This protein binds this small molecule.
Small molecule (SMILES): CO[C@@H]1[C@H](OP(=O)(O)OC[C@H]2O[C@H](n3ccc(=O)[nH]c3=O)[C@H](O)[C@@H]2O)[C@@H](COP(=O)(O)OP(=O)(O)OP(=O)(O)OC[C@H]2O[C@@H](N3CN(C)c4c3nc(N)[nH]c4=O)[C@H](O)[C@@H]2O)O[C@H]1N1CNc2c(N)ncnc21

Binding-site contacts:
Ligand atom C2 contacts residue TYR154 of chain 1.B at 3.5 Å (hydrophobic).
Ligand atom P4 contacts residue LYS99 of chain 1.B at 3.7 Å.
Ligand atom O13 contacts residue ARG70 of chain 1.B at 3.3 Å (salt-bridge).
Ligand atom O10 contacts residue MG1 of chain 1.U at 2.4 Å.
Ligand atom N4 contacts residue TYR248 of chain 1.B at 3.8 Å.
Ligand atom P2 contacts residue MG1 of chain 1.U at 3.7 Å.
Ligand atom C31 contacts residue GLU54 of chain 1.C at 3.5 Å.
Ligand atom O2 contacts residue ARG41 of chain 1.B at 3.2 Å (salt-bridge).
Ligand atom C7 contacts residue TYR248 of chain 1.B at 3.8 Å (hydrophobic).
Ligand atom O19 contacts residue LYS99 of chain 1.B at 3.7 Å.
Ligand atom O1 contacts residue ALA40 of chain 1.B at 3.7 Å.
Ligand atom C4 contacts residue ARG41 of chain 1.B at 3.6 Å.
Ligand atom O9 contacts residue ASN35 of chain 1.B at 3.4 Å (h-bond).
Ligand atom C11 contacts residue SAH1 of chain 1.S at 3.6 Å.
Ligand atom O23 contacts residue ARG289 of chain 1.C at 2.6 Å (salt-bridge).
Ligand atom O7 contacts residue MG1 of chain 1.U at 2.5 Å.
Ligand atom O9 contacts residue ARG41 of chain 1.B at 3.3 Å.
Ligand atom N1 contacts residue TYR248 of chain 1.B at 3.8 Å.
Ligand atom C26 contacts residue ARG289 of chain 1.C at 3.7 Å.
Ligand atom N2 contacts residue GLU250 of chain 1.B at 2.8 Å (salt-bridge).
Ligand atom N3 contacts residue TYR248 of chain 1.B at 3.8 Å.
Ligand atom N2 contacts residue TYR154 of chain 1.B at 3.8 Å.
Ligand atom C2 contacts residue GLU250 of chain 1.B at 3.4 Å.
Ligand atom O6 contacts residue TYR248 of chain 1.B at 3.4 Å (h-bond).
Ligand atom N7 contacts residue ASN35 of chain 1.B at 3.7 Å.
Ligand atom C5 contacts residue TYR248 of chain 1.B at 3.6 Å (hydrophobic).
Ligand atom N1 contacts residue TYR154 of chain 1.B at 3.4 Å.
Ligand atom P1 contacts residue MG1 of chain 1.U at 3.7 Å.
Ligand atom O18 contacts residue LYS99 of chain 1.B at 3.0 Å (salt-bridge).
Ligand atom N8 contacts residue VAL279 of chain 1.C at 3.5 Å (h-bond).
Ligand atom P2 contacts residue ARG41 of chain 1.B at 3.7 Å.
Ligand atom O11 contacts residue ARG41 of chain 1.B at 3.7 Å.
Ligand atom O8 contacts residue ARG41 of chain 1.B at 3.2 Å (salt-bridge).
Ligand atom N12 contacts residue ARG289 of chain 1.C at 3.6 Å (salt-bridge).
Ligand atom C23 contacts residue LYS99 of chain 1.B at 3.6 Å.
Ligand atom O7 contacts residue THR246 of chain 1.B at 3.8 Å.
Ligand atom N1 contacts residue GLU250 of chain 1.B at 3.1 Å (salt-bridge).
Ligand atom O4 contacts residue TYR248 of chain 1.B at 3.7 Å.
Ligand atom C2 contacts residue TYR248 of chain 1.B at 3.8 Å (hydrophobic).
Ligand atom O1 contacts residue TYR285 of chain 1.B at 3.0 Å (h-bond).

Sequence of chain 1.C:
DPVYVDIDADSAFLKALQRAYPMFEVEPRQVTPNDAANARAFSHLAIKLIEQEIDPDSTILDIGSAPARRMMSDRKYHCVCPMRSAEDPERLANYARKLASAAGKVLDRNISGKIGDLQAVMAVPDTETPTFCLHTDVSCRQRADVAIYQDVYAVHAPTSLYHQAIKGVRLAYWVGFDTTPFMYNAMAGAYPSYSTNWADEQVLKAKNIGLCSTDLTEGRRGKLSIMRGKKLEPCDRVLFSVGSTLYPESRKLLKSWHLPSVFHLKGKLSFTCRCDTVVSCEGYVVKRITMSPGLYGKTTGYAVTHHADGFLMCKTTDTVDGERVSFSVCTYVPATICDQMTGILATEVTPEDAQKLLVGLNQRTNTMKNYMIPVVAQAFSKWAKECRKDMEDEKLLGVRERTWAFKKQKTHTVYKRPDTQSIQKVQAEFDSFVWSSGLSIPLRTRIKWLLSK

Sequence of chain 1.B:
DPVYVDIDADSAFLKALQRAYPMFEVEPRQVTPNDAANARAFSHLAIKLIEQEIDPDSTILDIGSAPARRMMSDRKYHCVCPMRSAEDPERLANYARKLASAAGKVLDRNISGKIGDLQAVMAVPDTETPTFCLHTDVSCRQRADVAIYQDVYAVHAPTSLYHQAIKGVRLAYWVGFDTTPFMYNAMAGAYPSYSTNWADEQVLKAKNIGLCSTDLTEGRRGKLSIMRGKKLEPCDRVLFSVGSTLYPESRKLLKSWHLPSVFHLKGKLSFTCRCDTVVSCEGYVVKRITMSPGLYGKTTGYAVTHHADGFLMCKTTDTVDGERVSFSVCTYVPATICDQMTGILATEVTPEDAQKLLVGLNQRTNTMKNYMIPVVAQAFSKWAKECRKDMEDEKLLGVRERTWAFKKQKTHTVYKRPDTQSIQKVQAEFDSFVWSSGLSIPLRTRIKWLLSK